Binding-site contacts:
Ligand atom C06 contacts residue ASP280 of chain 1.B at 4.2 Å.
Ligand atom C19 contacts residue GLY283 of chain 1.B at 4.2 Å.
Ligand atom C03 contacts residue GLY279 of chain 1.B at 4.2 Å.
Ligand atom C16 contacts residue VAL464 of chain 1.B at 3.8 Å (hydrophobic).
Ligand atom N13 contacts residue THR288 of chain 1.B at 3.6 Å.
Ligand atom O25 contacts residue ASN184 of chain 1.B at 3.0 Å (h-bond).
Ligand atom C14 contacts residue ALA284 of chain 1.B at 3.8 Å (hydrophobic).
Ligand atom C05 contacts residue ASP280 of chain 1.B at 4.1 Å.
Ligand atom C21 contacts residue ILE187 of chain 1.B at 4.0 Å (hydrophobic).
Ligand atom C07 contacts residue ALA95 of chain 1.B at 3.7 Å (hydrophobic).
Ligand atom C05 contacts residue ALA284 of chain 1.B at 4.0 Å (hydrophobic).
Ligand atom C11 contacts residue VAL348 of chain 1.B at 4.1 Å (hydrophobic).
Ligand atom C14 contacts residue HEM1 of chain 1.G at 3.1 Å.
Ligand atom C09 contacts residue ALA284 of chain 1.B at 4.1 Å (hydrophobic).
Ligand atom C06 contacts residue ALA95 of chain 1.B at 3.5 Å (hydrophobic).
Ligand atom C23 contacts residue ASN184 of chain 1.B at 3.9 Å.
Ligand atom C26 contacts residue ILE187 of chain 1.B at 4.0 Å (hydrophobic).
Ligand atom C24 contacts residue ASN184 of chain 1.B at 3.8 Å.
Ligand atom N13 contacts residue HEM1 of chain 1.G at 2.3 Å.
Ligand atom C10 contacts residue VAL465 of chain 1.B at 4.0 Å (hydrophobic).
Ligand atom C14 contacts residue THR288 of chain 1.B at 3.9 Å.
Ligand atom C12 contacts residue HEM1 of chain 1.G at 3.1 Å.
Ligand atom C16 contacts residue PHE96 of chain 1.B at 3.8 Å (hydrophobic).
Ligand atom C11 contacts residue THR288 of chain 1.B at 3.9 Å.
Ligand atom C07 contacts residue ALA284 of chain 1.B at 3.6 Å (hydrophobic).
Ligand atom C22 contacts residue GLU287 of chain 1.B at 4.0 Å.
Ligand atom C11 contacts residue VAL465 of chain 1.B at 4.0 Å (hydrophobic).
Ligand atom C12 contacts residue THR288 of chain 1.B at 3.7 Å.
Ligand atom C26 contacts residue ARG221 of chain 1.B at 4.2 Å.
Ligand atom C23 contacts residue ILE188 of chain 1.B at 3.9 Å (hydrophobic).
Ligand atom C10 contacts residue THR288 of chain 1.B at 4.1 Å.
Ligand atom C12 contacts residue VAL348 of chain 1.B at 4.2 Å (hydrophobic).
Ligand atom C23 contacts residue ILE187 of chain 1.B at 4.1 Å (hydrophobic).
Ligand atom C08 contacts residue ALA284 of chain 1.B at 3.6 Å (hydrophobic).
Ligand atom C09 contacts residue THR288 of chain 1.B at 4.2 Å.
Ligand atom O25 contacts residue TYR183 of chain 1.B at 3.9 Å.
Ligand atom C22 contacts residue ILE188 of chain 1.B at 4.1 Å (hydrophobic).
Ligand atom C24 contacts residue ILE187 of chain 1.B at 3.9 Å (hydrophobic).
Ligand atom C03 contacts residue ASP280 of chain 1.B at 3.7 Å.
Ligand atom O25 contacts residue ILE187 of chain 1.B at 3.5 Å.

Sequence of chain 1.B:
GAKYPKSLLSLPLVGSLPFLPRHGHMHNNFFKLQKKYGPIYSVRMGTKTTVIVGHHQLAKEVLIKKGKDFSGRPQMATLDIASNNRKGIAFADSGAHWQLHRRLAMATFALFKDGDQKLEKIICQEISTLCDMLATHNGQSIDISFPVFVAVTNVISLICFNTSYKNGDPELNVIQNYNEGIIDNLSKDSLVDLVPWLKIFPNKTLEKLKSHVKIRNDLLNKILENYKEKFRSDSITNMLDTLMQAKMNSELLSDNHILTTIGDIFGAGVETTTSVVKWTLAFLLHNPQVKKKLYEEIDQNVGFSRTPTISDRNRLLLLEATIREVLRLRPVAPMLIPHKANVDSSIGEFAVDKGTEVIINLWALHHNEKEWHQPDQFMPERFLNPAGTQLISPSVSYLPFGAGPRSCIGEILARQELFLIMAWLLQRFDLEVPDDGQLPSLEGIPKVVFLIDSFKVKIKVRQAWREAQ

This small molecule binds to this protein.
Small molecule (SMILES): C[C@]12CCC(=O)C[C@@H]1CC[C@@H]1[C@@H]2CC[C@]2(C)C(c3cccnc3)=CC[C@@H]12